A protein and the small-molecule ligand that binds it are described below.
Small molecule (SMILES): Cn1c2c(c3ccccc31)C[C@@H]1C[C@H]2[C@H](O)CN1

Sequence of chain 1.A:
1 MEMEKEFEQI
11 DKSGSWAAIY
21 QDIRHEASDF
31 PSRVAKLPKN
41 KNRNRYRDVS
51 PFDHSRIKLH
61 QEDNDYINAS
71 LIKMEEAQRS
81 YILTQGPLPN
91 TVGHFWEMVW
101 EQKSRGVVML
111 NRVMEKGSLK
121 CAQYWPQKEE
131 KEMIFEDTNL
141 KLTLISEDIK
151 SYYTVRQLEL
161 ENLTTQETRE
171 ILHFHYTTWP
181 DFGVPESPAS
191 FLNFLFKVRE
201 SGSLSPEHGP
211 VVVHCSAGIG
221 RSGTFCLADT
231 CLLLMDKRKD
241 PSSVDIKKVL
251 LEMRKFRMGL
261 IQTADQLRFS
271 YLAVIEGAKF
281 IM

Binding-site contacts:
Ligand atom C13 contacts residue GLN157 of chain 1.A at 4.2 Å.
Ligand atom C11 contacts residue ILE145 of chain 1.A at 3.8 Å (hydrophobic).
Ligand atom O18 contacts residue GLU170 of chain 1.A at 3.8 Å.
Ligand atom C12 contacts residue LEU158 of chain 1.A at 4.4 Å (hydrophobic).
Ligand atom C10 contacts residue ARG169 of chain 1.A at 4.5 Å.
Ligand atom C03 contacts residue GLU170 of chain 1.A at 3.8 Å.
Ligand atom C09 contacts residue GLU170 of chain 1.A at 3.3 Å.
Ligand atom C08 contacts residue GLU170 of chain 1.A at 4.0 Å.
Ligand atom C12 contacts residue GLU170 of chain 1.A at 2.8 Å.
Ligand atom C12 contacts residue GLN157 of chain 1.A at 4.2 Å.
Ligand atom C06 contacts residue THR168 of chain 1.A at 3.7 Å.
Ligand atom C01 contacts residue GLU170 of chain 1.A at 2.9 Å.
Ligand atom C10 contacts residue GLU170 of chain 1.A at 3.3 Å.
Ligand atom C07 contacts residue THR168 of chain 1.A at 3.8 Å.
Ligand atom N15 contacts residue THR168 of chain 1.A at 3.7 Å.
Ligand atom C11 contacts residue GLU170 of chain 1.A at 3.1 Å.
Ligand atom C10 contacts residue GLU159 of chain 1.A at 4.1 Å.
Ligand atom C14 contacts residue GLU170 of chain 1.A at 2.4 Å.
Ligand atom C10 contacts residue LEU158 of chain 1.A at 4.1 Å (hydrophobic).
Ligand atom C13 contacts residue GLU170 of chain 1.A at 2.2 Å.
Ligand atom C11 contacts residue GLU159 of chain 1.A at 4.4 Å.
Ligand atom N02 contacts residue GLU170 of chain 1.A at 2.7 Å (salt-bridge).
Ligand atom C12 contacts residue ILE145 of chain 1.A at 4.3 Å (hydrophobic).
Ligand atom C11 contacts residue LEU158 of chain 1.A at 3.5 Å (hydrophobic).